This small molecule binds to this protein.
Small molecule (SMILES): O=C(O)[C@H]1O[C@H](O[P](=O)(O)O[P](=O)(O)OC[C@H]2O[C@@H](n3ccc(=O)[nH]c3=O)[C@H](O)[C@@H]2O)[C@H](O)[C@@H](O)[C@@H]1O

Binding-site contacts:
Ligand atom C4' contacts residue LYS221 of chain 1.D at 3.2 Å.
Ligand atom O'P contacts residue ASN225 of chain 1.D at 2.9 Å (h-bond).
Ligand atom O2B contacts residue GLU166 of chain 1.D at 2.9 Å (salt-bridge).
Ligand atom O3D contacts residue GLY274 of chain 1.D at 2.9 Å (h-bond).
Ligand atom O'Q contacts residue NAD1 of chain 1.U at 2.9 Å.
Ligand atom O1A contacts residue LYS340 of chain 1.D at 2.7 Å (salt-bridge).
Ligand atom O2 contacts residue ARG443 of chain 1.D at 3.5 Å (salt-bridge).
Ligand atom O2A contacts residue PHE266 of chain 1.D at 3.1 Å.
Ligand atom O2D contacts residue ARG443 of chain 1.D at 2.9 Å (salt-bridge).
Ligand atom O2D contacts residue PHE339 of chain 1.D at 3.4 Å (h-bond).
Ligand atom O2A contacts residue PHE278 of chain 1.D at 3.5 Å.
Ligand atom O1B contacts residue PHE339 of chain 1.D at 3.5 Å.
Ligand atom O4' contacts residue LEU164 of chain 1.D at 2.8 Å (h-bond).
Ligand atom O3D contacts residue PHE339 of chain 1.D at 2.6 Å (h-bond).
Ligand atom O3A contacts residue LYS340 of chain 1.D at 3.3 Å (salt-bridge).
Ligand atom C4D contacts residue GLY274 of chain 1.D at 3.3 Å.
Ligand atom O4' contacts residue GLU162 of chain 1.D at 3.3 Å (salt-bridge).
Ligand atom O3' contacts residue PHE163 of chain 1.D at 2.8 Å (h-bond).
Ligand atom O4' contacts residue NAD1 of chain 1.U at 3.3 Å.
Ligand atom C3' contacts residue PHE163 of chain 1.D at 3.5 Å (hydrophobic).
Ligand atom N3 contacts residue LYS268 of chain 1.D at 2.7 Å (salt-bridge).
Ligand atom O4 contacts residue LYS268 of chain 1.D at 3.0 Å (salt-bridge).
Ligand atom O'Q contacts residue CYS277 of chain 1.D at 3.1 Å (h-bond).
Ligand atom O2' contacts residue ARG261 of chain 1.C at 2.9 Å (salt-bridge).
Ligand atom C4' contacts residue LEU164 of chain 1.D at 3.4 Å (hydrophobic).
Ligand atom C6' contacts residue NAD1 of chain 1.U at 3.1 Å.
Ligand atom C3' contacts residue LEU164 of chain 1.D at 3.4 Å (hydrophobic).
Ligand atom O3' contacts residue ARG261 of chain 1.C at 3.0 Å (salt-bridge).
Ligand atom O4' contacts residue PHE163 of chain 1.D at 3.1 Å.
Ligand atom O'P contacts residue LYS221 of chain 1.D at 2.7 Å (salt-bridge).
Ligand atom O2B contacts residue PHE339 of chain 1.D at 3.4 Å.
Ligand atom O4D contacts residue ILE232 of chain 1.D at 3.5 Å.
Ligand atom O'P contacts residue NAD1 of chain 1.U at 3.3 Å.
Ligand atom C3D contacts residue PHE339 of chain 1.D at 3.4 Å (hydrophobic).
Ligand atom O2 contacts residue SER270 of chain 1.D at 2.7 Å (h-bond).
Ligand atom O4D contacts residue PHE273 of chain 1.D at 3.3 Å.
Ligand atom O3B contacts residue ALA165 of chain 1.D at 3.4 Å.
Ligand atom O4' contacts residue LYS221 of chain 1.D at 2.8 Å (salt-bridge).
Ligand atom C4 contacts residue LYS268 of chain 1.D at 3.5 Å.
Ligand atom O4 contacts residue PHE266 of chain 1.D at 3.3 Å.

Sequence of chain 1.C:
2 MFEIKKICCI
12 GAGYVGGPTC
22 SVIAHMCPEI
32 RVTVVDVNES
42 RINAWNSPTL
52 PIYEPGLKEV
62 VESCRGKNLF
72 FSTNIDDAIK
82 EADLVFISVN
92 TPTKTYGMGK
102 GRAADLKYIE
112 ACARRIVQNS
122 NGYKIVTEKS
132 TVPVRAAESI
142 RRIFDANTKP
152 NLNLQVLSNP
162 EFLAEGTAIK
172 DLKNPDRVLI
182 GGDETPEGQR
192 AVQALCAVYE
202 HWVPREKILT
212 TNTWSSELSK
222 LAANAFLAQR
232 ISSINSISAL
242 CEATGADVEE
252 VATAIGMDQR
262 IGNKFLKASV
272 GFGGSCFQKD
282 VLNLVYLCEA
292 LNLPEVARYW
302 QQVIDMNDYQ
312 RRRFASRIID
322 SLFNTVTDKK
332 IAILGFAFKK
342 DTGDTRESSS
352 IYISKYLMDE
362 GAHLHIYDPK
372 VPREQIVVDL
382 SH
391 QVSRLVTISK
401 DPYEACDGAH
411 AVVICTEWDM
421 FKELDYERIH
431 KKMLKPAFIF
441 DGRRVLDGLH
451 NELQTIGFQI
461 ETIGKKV

Sequence of chain 1.D:
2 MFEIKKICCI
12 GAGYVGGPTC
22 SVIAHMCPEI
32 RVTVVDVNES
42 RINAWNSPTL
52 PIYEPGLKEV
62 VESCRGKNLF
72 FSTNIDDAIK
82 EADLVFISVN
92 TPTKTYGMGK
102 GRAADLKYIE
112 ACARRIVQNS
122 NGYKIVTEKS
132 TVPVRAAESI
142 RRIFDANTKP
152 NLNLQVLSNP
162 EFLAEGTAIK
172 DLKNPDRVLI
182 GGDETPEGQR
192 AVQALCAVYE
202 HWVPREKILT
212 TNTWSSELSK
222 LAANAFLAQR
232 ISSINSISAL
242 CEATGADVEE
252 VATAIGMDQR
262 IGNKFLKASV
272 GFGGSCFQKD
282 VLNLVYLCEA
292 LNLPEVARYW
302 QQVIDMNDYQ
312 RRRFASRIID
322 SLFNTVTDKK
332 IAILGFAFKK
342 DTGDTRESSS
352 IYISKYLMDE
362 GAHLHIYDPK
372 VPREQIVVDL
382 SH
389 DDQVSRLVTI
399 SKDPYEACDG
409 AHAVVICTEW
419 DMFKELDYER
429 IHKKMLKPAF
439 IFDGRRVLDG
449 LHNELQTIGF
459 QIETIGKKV